Binding-site contacts:
Ligand atom O1 contacts residue ILE188 of chain 1.B at 3.3 Å.
Ligand atom O2 contacts residue M6P1 of chain 1.J at 1.5 Å.
Ligand atom O4 contacts residue GLU231 of chain 1.B at 2.6 Å (salt-bridge).
Ligand atom O1P contacts residue GLY187 of chain 1.B at 2.9 Å (h-bond).
Ligand atom C5 contacts residue M6P1 of chain 1.J at 0.1 Å.
Ligand atom O3P contacts residue M6P1 of chain 1.J at 0.0 Å (h-bond).
Ligand atom O5 contacts residue M6P1 of chain 1.J at 0.1 Å (h-bond).
Ligand atom C2 contacts residue M6P1 of chain 1.J at 0.3 Å.
Ligand atom C4 contacts residue M6P1 of chain 1.J at 0.6 Å.
Ligand atom O1P contacts residue ARG36 of chain 1.B at 3.2 Å (salt-bridge).
Ligand atom C2 contacts residue ASP208 of chain 1.B at 3.3 Å.
Ligand atom C2 contacts residue HIS207 of chain 1.B at 3.4 Å.
Ligand atom O4 contacts residue TYR105 of chain 1.B at 2.8 Å (h-bond).
Ligand atom O6 contacts residue M6P1 of chain 1.J at 0.0 Å (h-bond).
Ligand atom O6 contacts residue ARG36 of chain 1.B at 3.3 Å (salt-bridge).
Ligand atom P contacts residue M6P1 of chain 1.J at 0.0 Å.
Ligand atom O2 contacts residue ASP208 of chain 1.B at 2.8 Å (salt-bridge).
Ligand atom O3 contacts residue HIS207 of chain 1.B at 2.9 Å (h-bond).
Ligand atom O1 contacts residue M6P1 of chain 1.J at 0.1 Å (h-bond).
Ligand atom O1P contacts residue M6P1 of chain 1.J at 0.0 Å (h-bond).
Ligand atom O2P contacts residue GLY151 of chain 1.B at 3.3 Å (h-bond).
Ligand atom O2P contacts residue GLY187 of chain 1.B at 3.3 Å.
Ligand atom C4 contacts residue GLU231 of chain 1.B at 3.3 Å.
Ligand atom C6 contacts residue M6P1 of chain 1.J at 0.1 Å.
Ligand atom O3 contacts residue GLU231 of chain 1.B at 2.7 Å (salt-bridge).
Ligand atom O1 contacts residue ASP208 of chain 1.B at 2.9 Å (salt-bridge).
Ligand atom O2P contacts residue M6P1 of chain 1.J at 0.1 Å (h-bond).
Ligand atom O2P contacts residue THR152 of chain 1.B at 2.6 Å (h-bond).
Ligand atom C1 contacts residue M6P1 of chain 1.J at 0.3 Å.
Ligand atom C3 contacts residue M6P1 of chain 1.J at 0.3 Å.
Ligand atom C1 contacts residue ASP208 of chain 1.B at 3.4 Å.
Ligand atom O3P contacts residue GLY151 of chain 1.B at 2.8 Å (h-bond).
Ligand atom O3 contacts residue M6P1 of chain 1.J at 0.1 Å (h-bond).
Ligand atom O2P contacts residue SER150 of chain 1.B at 2.7 Å (h-bond).
Ligand atom O4 contacts residue M6P1 of chain 1.J at 0.1 Å (h-bond).
Ligand atom O3 contacts residue TYR105 of chain 1.B at 3.4 Å (h-bond).
Ligand atom O2 contacts residue HIS207 of chain 1.B at 3.1 Å (h-bond).
Ligand atom O4 contacts residue GLY61 of chain 1.B at 3.3 Å.
Ligand atom O3P contacts residue SER39 of chain 1.B at 2.8 Å (h-bond).
Ligand atom O3 contacts residue GLN271 of chain 1.B at 3.0 Å (h-bond).

This protein binds this small molecule.
Small molecule (SMILES): O=P(O)(O)OC[C@H]1O[C@H](O)[C@H](O)[C@@H](O)[C@@H]1O

Sequence of chain 1.B:
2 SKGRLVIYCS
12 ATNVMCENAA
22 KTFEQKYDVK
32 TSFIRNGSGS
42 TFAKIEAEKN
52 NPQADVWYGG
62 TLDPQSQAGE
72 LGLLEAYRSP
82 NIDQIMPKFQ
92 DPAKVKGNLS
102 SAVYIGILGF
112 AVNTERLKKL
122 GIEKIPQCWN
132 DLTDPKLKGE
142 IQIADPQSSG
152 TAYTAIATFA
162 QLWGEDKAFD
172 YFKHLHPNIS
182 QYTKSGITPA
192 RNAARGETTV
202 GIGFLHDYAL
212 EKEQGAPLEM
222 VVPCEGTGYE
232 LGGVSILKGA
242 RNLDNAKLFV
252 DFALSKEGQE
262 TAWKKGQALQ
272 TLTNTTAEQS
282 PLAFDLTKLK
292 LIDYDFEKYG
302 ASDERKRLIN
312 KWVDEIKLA